The small molecule below binds the protein below.
Small molecule (SMILES): NCCOB(c1ccccc1)c1ccccc1

Sequence of chain 1.B:
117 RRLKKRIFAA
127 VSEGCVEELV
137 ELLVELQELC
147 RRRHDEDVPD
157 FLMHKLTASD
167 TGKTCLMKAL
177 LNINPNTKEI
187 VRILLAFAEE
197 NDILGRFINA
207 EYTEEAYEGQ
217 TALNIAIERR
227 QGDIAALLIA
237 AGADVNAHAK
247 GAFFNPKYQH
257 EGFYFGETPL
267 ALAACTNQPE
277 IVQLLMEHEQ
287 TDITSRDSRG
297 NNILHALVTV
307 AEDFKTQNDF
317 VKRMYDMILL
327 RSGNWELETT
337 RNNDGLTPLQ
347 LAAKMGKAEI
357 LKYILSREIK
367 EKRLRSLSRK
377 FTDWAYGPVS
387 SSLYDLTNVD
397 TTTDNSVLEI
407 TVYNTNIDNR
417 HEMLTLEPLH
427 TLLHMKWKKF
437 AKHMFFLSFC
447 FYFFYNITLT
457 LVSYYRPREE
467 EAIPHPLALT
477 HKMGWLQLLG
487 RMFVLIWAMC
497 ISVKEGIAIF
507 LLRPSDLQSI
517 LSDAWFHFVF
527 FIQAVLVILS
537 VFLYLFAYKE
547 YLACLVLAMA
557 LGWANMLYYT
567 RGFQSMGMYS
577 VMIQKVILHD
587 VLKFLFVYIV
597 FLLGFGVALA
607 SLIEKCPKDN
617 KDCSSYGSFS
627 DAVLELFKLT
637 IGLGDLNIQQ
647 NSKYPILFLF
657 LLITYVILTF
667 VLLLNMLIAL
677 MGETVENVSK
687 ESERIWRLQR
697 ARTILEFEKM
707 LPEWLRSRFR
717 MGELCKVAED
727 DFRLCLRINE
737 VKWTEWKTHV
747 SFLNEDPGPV

Binding-site contacts:
Ligand atom B01 contacts residue HIS426 of chain 1.B at 3.9 Å.
Ligand atom C11 contacts residue HIS430 of chain 1.B at 4.3 Å.
Ligand atom C07 contacts residue ARG693 of chain 1.B at 3.6 Å.
Ligand atom C04 contacts residue ALA697 of chain 1.B at 4.4 Å (hydrophobic).
Ligand atom C04 contacts residue LEU420 of chain 1.B at 3.7 Å (hydrophobic).
Ligand atom C03 contacts residue LEU420 of chain 1.B at 4.5 Å (hydrophobic).
Ligand atom C02 contacts residue ARG693 of chain 1.B at 3.5 Å.
Ligand atom C06 contacts residue LEU420 of chain 1.B at 4.0 Å (hydrophobic).
Ligand atom C05 contacts residue ARG693 of chain 1.B at 4.0 Å.
Ligand atom B01 contacts residue ARG693 of chain 1.B at 3.7 Å.
Ligand atom C10 contacts residue HIS430 of chain 1.B at 3.8 Å.
Ligand atom C15 contacts residue HIS426 of chain 1.B at 3.4 Å.
Ligand atom O14 contacts residue ARG693 of chain 1.B at 3.3 Å.
Ligand atom C16 contacts residue ARG693 of chain 1.B at 3.4 Å.
Ligand atom C09 contacts residue HIS426 of chain 1.B at 3.4 Å.
Ligand atom C04 contacts residue LEU429 of chain 1.B at 4.1 Å (hydrophobic).
Ligand atom C06 contacts residue HIS417 of chain 1.B at 3.4 Å.
Ligand atom C07 contacts residue HIS417 of chain 1.B at 4.1 Å.
Ligand atom O14 contacts residue HIS426 of chain 1.B at 3.9 Å.
Ligand atom C12 contacts residue ARG696 of chain 1.B at 3.7 Å.
Ligand atom C04 contacts residue ARG693 of chain 1.B at 3.5 Å.
Ligand atom C11 contacts residue ARG696 of chain 1.B at 4.2 Å.
Ligand atom C04 contacts residue LEU694 of chain 1.B at 4.3 Å (hydrophobic).
Ligand atom C05 contacts residue ARG416 of chain 1.B at 4.2 Å.
Ligand atom C03 contacts residue LEU429 of chain 1.B at 3.8 Å (hydrophobic).
Ligand atom C15 contacts residue ARG693 of chain 1.B at 4.1 Å.
Ligand atom C10 contacts residue HIS426 of chain 1.B at 4.2 Å.
Ligand atom C10 contacts residue LEU429 of chain 1.B at 3.6 Å (hydrophobic).
Ligand atom C07 contacts residue LEU420 of chain 1.B at 4.4 Å (hydrophobic).
Ligand atom C06 contacts residue ARG693 of chain 1.B at 4.2 Å.
Ligand atom C13 contacts residue ARG693 of chain 1.B at 4.3 Å.
Ligand atom C06 contacts residue THR421 of chain 1.B at 4.0 Å.
Ligand atom C08 contacts residue HIS426 of chain 1.B at 4.0 Å.
Ligand atom C05 contacts residue HIS417 of chain 1.B at 4.1 Å.
Ligand atom C05 contacts residue LEU420 of chain 1.B at 3.5 Å (hydrophobic).
Ligand atom C09 contacts residue LEU429 of chain 1.B at 3.8 Å (hydrophobic).
Ligand atom C05 contacts residue LEU694 of chain 1.B at 3.8 Å (hydrophobic).
Ligand atom C03 contacts residue ARG693 of chain 1.B at 3.6 Å.
Ligand atom C11 contacts residue LEU429 of chain 1.B at 3.8 Å (hydrophobic).
Ligand atom C07 contacts residue THR421 of chain 1.B at 4.2 Å.